The small molecule below binds the protein below.
Small molecule (SMILES): CC(C)C[C@H](NC(=O)[C@H](CO)NC(=O)[C@@H](N)CCCN=C(N)N)C(=O)N[C@@H](COP(=O)(O)O)C(=O)N[C@@H](C)C(=O)N1CCC[C@H]1C(=O)NCC=O

Binding-site contacts:
Ligand atom O contacts residue VAL179 of chain 1.B at 3.2 Å.
Ligand atom CA contacts residue ASN176 of chain 1.B at 3.5 Å.
Ligand atom O contacts residue LEU223 of chain 1.B at 3.8 Å.
Ligand atom N contacts residue LEU175 of chain 1.B at 3.9 Å.
Ligand atom CA contacts residue ASN227 of chain 1.B at 3.9 Å.
Ligand atom CB contacts residue VAL179 of chain 1.B at 3.7 Å (hydrophobic).
Ligand atom CB contacts residue GLU183 of chain 1.B at 3.6 Å.
Ligand atom N contacts residue GLU183 of chain 1.B at 3.4 Å (salt-bridge).
Ligand atom O1P contacts residue ARG59 of chain 1.B at 2.8 Å (salt-bridge).
Ligand atom O contacts residue ASN227 of chain 1.B at 3.3 Å (h-bond).
Ligand atom O3P contacts residue ARG59 of chain 1.B at 3.1 Å (salt-bridge).
Ligand atom O contacts residue LEU175 of chain 1.B at 3.6 Å.
Ligand atom NH1 contacts residue ARG63 of chain 1.B at 4.0 Å.
Ligand atom CB contacts residue GLU183 of chain 1.B at 3.9 Å.
Ligand atom CB contacts residue ASN227 of chain 1.B at 3.6 Å.
Ligand atom O1P contacts residue LYS52 of chain 1.B at 3.0 Å (salt-bridge).
Ligand atom N contacts residue ASN227 of chain 1.B at 3.1 Å (h-bond).
Ligand atom CB contacts residue TRP231 of chain 1.B at 3.6 Å (hydrophobic).
Ligand atom OG contacts residue GLU183 of chain 1.B at 2.7 Å (salt-bridge).
Ligand atom O2P contacts residue ARG130 of chain 1.B at 3.0 Å (salt-bridge).
Ligand atom O1P contacts residue TYR131 of chain 1.B at 3.7 Å.
Ligand atom O3P contacts residue ARG130 of chain 1.B at 3.4 Å (salt-bridge).
Ligand atom CD contacts residue ARG63 of chain 1.B at 3.7 Å.
Ligand atom P contacts residue ARG130 of chain 1.B at 3.7 Å.
Ligand atom CB contacts residue ASN176 of chain 1.B at 3.5 Å.
Ligand atom OG contacts residue TYR182 of chain 1.B at 3.5 Å.
Ligand atom O2P contacts residue TYR131 of chain 1.B at 3.1 Å (h-bond).
Ligand atom P contacts residue ARG59 of chain 1.B at 3.8 Å.
Ligand atom CZ contacts residue ARG63 of chain 1.B at 3.6 Å.
Ligand atom CD1 contacts residue ASN227 of chain 1.B at 3.4 Å.
Ligand atom NE contacts residue ARG63 of chain 1.B at 3.4 Å (salt-bridge).
Ligand atom N contacts residue ASN176 of chain 1.B at 2.8 Å (h-bond).
Ligand atom NH2 contacts residue ARG63 of chain 1.B at 3.5 Å (salt-bridge).
Ligand atom C contacts residue ASN176 of chain 1.B at 3.6 Å.
Ligand atom CB contacts residue ASN176 of chain 1.B at 3.3 Å.
Ligand atom CA contacts residue ASN176 of chain 1.B at 3.7 Å.
Ligand atom CD contacts residue LEU223 of chain 1.B at 3.8 Å (hydrophobic).
Ligand atom O contacts residue LEU230 of chain 1.B at 3.6 Å.
Ligand atom C contacts residue LEU175 of chain 1.B at 3.9 Å (hydrophobic).
Ligand atom OG contacts residue TRP231 of chain 1.B at 2.7 Å (h-bond).

Sequence of chain 1.B:
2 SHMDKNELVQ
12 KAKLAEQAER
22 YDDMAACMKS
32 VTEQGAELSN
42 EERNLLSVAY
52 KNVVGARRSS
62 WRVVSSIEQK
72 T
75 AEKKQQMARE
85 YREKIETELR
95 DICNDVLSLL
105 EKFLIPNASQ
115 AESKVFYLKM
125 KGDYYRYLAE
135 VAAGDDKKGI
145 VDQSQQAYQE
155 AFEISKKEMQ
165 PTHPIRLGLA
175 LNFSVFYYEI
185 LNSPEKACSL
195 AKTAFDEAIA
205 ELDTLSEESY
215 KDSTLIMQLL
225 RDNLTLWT